The protein below binds the small molecule below.
Small molecule (SMILES): Oc1c2ccccc2cc2ccccc12

Binding-site contacts:
Ligand atom C7 contacts residue TRP33 of chain 4.A at 3.8 Å (hydrophobic).
Ligand atom C7 contacts residue TYR101 of chain 4.A at 3.4 Å (hydrophobic).
Ligand atom C9 contacts residue TRP33 of chain 4.A at 3.7 Å (hydrophobic).
Ligand atom C1 contacts residue TRP93 of chain 4.B at 4.2 Å (hydrophobic).
Ligand atom C9 contacts residue TRP93 of chain 4.B at 3.7 Å (hydrophobic).
Ligand atom C13 contacts residue TYR101 of chain 4.A at 4.1 Å (hydrophobic).
Ligand atom C10 contacts residue TYR34 of chain 4.B at 3.3 Å (hydrophobic).
Ligand atom O9 contacts residue TRP33 of chain 4.A at 2.5 Å.
Ligand atom C8 contacts residue TRP93 of chain 4.B at 3.6 Å (hydrophobic).
Ligand atom C6 contacts residue TRP93 of chain 4.B at 4.1 Å (hydrophobic).
Ligand atom C6 contacts residue TYR101 of chain 4.A at 3.4 Å (hydrophobic).
Ligand atom C7 contacts residue TRP93 of chain 4.B at 3.8 Å (hydrophobic).
Ligand atom C7 contacts residue ASN36 of chain 4.B at 4.0 Å.
Ligand atom C12 contacts residue TYR101 of chain 4.A at 3.7 Å (hydrophobic).
Ligand atom C11 contacts residue TYR101 of chain 4.A at 3.6 Å (hydrophobic).
Ligand atom C10 contacts residue TYR101 of chain 4.A at 4.1 Å (hydrophobic).
Ligand atom C11 contacts residue TRP93 of chain 4.B at 3.7 Å (hydrophobic).
Ligand atom C4 contacts residue TRP93 of chain 4.B at 4.2 Å (hydrophobic).
Ligand atom C6 contacts residue LEU98 of chain 4.B at 3.9 Å (hydrophobic).
Ligand atom C9 contacts residue TYR101 of chain 4.A at 4.0 Å (hydrophobic).
Ligand atom C14 contacts residue TRP93 of chain 4.B at 4.0 Å (hydrophobic).
Ligand atom C13 contacts residue TRP93 of chain 4.B at 3.8 Å (hydrophobic).
Ligand atom O9 contacts residue TRP93 of chain 4.B at 3.6 Å.
Ligand atom O9 contacts residue TYR101 of chain 4.A at 4.4 Å.
Ligand atom C6 contacts residue TYR34 of chain 4.B at 4.3 Å (hydrophobic).
Ligand atom C5 contacts residue TYR101 of chain 4.A at 3.5 Å (hydrophobic).
Ligand atom C5 contacts residue TRP93 of chain 4.B at 3.9 Å (hydrophobic).
Ligand atom C8 contacts residue TRP33 of chain 4.A at 3.4 Å (hydrophobic).
Ligand atom C12 contacts residue TRP33 of chain 4.A at 4.2 Å (hydrophobic).
Ligand atom C8 contacts residue TYR101 of chain 4.A at 3.7 Å (hydrophobic).
Ligand atom C14 contacts residue TYR101 of chain 4.A at 4.3 Å (hydrophobic).
Ligand atom C5 contacts residue TYR34 of chain 4.B at 3.5 Å (hydrophobic).
Ligand atom C12 contacts residue TRP93 of chain 4.B at 3.6 Å (hydrophobic).
Ligand atom C4 contacts residue TYR34 of chain 4.B at 3.7 Å (hydrophobic).
Ligand atom C10 contacts residue TRP93 of chain 4.B at 4.0 Å (hydrophobic).
Ligand atom C14 contacts residue TYR34 of chain 4.B at 4.1 Å (hydrophobic).
Ligand atom C5 contacts residue ASN36 of chain 4.B at 4.3 Å.
Ligand atom C6 contacts residue ASN36 of chain 4.B at 3.3 Å.
Ligand atom C11 contacts residue TYR34 of chain 4.B at 4.1 Å (hydrophobic).
Ligand atom C7 contacts residue LEU98 of chain 4.B at 3.8 Å (hydrophobic).

Sequence of chain 4.A:
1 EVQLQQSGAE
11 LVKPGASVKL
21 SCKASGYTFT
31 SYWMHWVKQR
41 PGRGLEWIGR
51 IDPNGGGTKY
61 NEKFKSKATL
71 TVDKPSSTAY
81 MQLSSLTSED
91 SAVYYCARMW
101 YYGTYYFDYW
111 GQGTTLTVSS

Sequence of chain 4.B:
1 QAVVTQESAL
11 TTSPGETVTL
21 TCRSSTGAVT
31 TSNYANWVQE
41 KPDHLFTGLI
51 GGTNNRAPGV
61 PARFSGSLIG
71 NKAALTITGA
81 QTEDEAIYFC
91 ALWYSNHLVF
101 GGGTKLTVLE